The protein below binds the small molecule below.
Small molecule (SMILES): CC(=O)N[C@H]1[C@H](O[C@H]2[C@H](O)[C@@H](NC(C)=O)CO[C@@H]2CO)O[C@H](CO)[C@@H](O)[C@@H]1O

Sequence of chain 1.E:
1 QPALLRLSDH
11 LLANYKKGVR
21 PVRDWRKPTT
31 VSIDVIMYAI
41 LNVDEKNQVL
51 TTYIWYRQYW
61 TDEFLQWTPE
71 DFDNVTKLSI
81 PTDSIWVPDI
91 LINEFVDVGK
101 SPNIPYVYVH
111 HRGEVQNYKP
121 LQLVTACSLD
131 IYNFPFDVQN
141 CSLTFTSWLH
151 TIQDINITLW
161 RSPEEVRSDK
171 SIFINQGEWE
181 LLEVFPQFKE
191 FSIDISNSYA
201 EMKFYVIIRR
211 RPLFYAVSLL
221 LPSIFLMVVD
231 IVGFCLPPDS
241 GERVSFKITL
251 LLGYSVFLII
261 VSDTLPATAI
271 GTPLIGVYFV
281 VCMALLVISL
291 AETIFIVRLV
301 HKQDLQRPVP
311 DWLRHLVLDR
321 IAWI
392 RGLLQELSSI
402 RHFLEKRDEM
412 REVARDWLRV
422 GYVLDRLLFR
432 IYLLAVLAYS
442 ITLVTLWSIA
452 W

Binding-site contacts:
Ligand atom C1 contacts residue PHE188 of chain 1.E at 4.4 Å (hydrophobic).
Ligand atom C4 contacts residue ASN156 of chain 1.E at 4.2 Å.
Ligand atom C6 contacts residue PHE188 of chain 1.E at 4.4 Å (hydrophobic).
Ligand atom C2 contacts residue ASN156 of chain 1.E at 2.4 Å.
Ligand atom N2 contacts residue ASN156 of chain 1.E at 2.9 Å (h-bond).
Ligand atom C3 contacts residue ASN156 of chain 1.E at 3.7 Å.
Ligand atom C5 contacts residue ASN156 of chain 1.E at 3.6 Å.
Ligand atom O5 contacts residue ILE157 of chain 1.E at 4.1 Å.
Ligand atom O6 contacts residue PHE188 of chain 1.E at 3.2 Å.
Ligand atom O5 contacts residue PHE188 of chain 1.E at 4.4 Å.
Ligand atom O7 contacts residue PHE188 of chain 1.E at 4.4 Å.
Ligand atom O5 contacts residue ASN156 of chain 1.E at 2.3 Å (h-bond).
Ligand atom O6 contacts residue THR158 of chain 1.E at 4.2 Å.
Ligand atom C7 contacts residue ASN156 of chain 1.E at 3.1 Å.
Ligand atom C1 contacts residue ASN156 of chain 1.E at 1.4 Å.
Ligand atom C5 contacts residue PHE188 of chain 1.E at 4.3 Å (hydrophobic).
Ligand atom O7 contacts residue ASN156 of chain 1.E at 3.0 Å (h-bond).
Ligand atom C6 contacts residue THR158 of chain 1.E at 4.3 Å.
Ligand atom C8 contacts residue PHE188 of chain 1.E at 4.1 Å (hydrophobic).
Ligand atom C8 contacts residue ILE152 of chain 1.E at 3.7 Å (hydrophobic).
Ligand atom C8 contacts residue ASN156 of chain 1.E at 4.4 Å.
Ligand atom O6 contacts residue ILE157 of chain 1.E at 3.8 Å.
Ligand atom C6 contacts residue ILE157 of chain 1.E at 4.5 Å (hydrophobic).